Sequence of chain 1.D:
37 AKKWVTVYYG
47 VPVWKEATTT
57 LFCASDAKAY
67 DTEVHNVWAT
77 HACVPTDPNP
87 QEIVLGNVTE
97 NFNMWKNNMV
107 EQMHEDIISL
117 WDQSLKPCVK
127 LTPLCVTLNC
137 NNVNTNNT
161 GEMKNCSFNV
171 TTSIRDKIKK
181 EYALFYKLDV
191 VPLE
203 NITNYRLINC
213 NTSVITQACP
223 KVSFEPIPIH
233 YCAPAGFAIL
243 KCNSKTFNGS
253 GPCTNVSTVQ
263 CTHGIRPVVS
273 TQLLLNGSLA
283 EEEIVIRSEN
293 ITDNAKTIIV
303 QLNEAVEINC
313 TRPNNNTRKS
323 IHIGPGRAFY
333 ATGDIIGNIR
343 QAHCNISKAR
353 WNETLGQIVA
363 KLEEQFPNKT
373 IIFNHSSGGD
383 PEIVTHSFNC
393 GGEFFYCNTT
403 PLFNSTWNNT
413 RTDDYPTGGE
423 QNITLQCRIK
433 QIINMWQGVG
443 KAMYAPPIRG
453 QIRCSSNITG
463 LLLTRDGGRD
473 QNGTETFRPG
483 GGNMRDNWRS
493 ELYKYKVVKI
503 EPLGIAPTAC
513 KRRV

Sequence of chain 1.I:
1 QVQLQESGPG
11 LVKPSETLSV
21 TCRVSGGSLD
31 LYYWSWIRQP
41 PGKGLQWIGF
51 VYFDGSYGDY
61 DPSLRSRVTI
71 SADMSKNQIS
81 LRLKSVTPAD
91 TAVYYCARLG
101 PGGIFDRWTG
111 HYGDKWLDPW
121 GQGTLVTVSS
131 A

Binding-site contacts:
Ligand atom O4 contacts residue CYS456 of chain 1.D at 2.9 Å (h-bond).
Ligand atom O6 contacts residue GLY55 of chain 1.I at 3.7 Å.
Ligand atom C8 contacts residue VAL270 of chain 1.D at 3.8 Å (hydrophobic).
Ligand atom O6 contacts residue ASP106 of chain 1.I at 2.5 Å (salt-bridge).
Ligand atom C8 contacts residue SER457 of chain 1.D at 3.2 Å.
Ligand atom C1 contacts residue SER56 of chain 1.I at 3.5 Å.
Ligand atom C6 contacts residue GLY393 of chain 1.D at 3.7 Å.
Ligand atom C8 contacts residue ASP54 of chain 1.I at 3.5 Å.
Ligand atom O6 contacts residue TYR57 of chain 1.I at 3.5 Å.
Ligand atom C6 contacts residue GLY55 of chain 1.I at 3.4 Å.
Ligand atom C5 contacts residue ASN278 of chain 1.D at 3.7 Å.
Ligand atom C7 contacts residue ASP54 of chain 1.I at 3.0 Å.
Ligand atom C8 contacts residue ASN391 of chain 1.D at 3.5 Å.
Ligand atom O7 contacts residue PHE105 of chain 1.I at 3.3 Å.
Ligand atom O2 contacts residue ARG107 of chain 1.I at 3.4 Å (salt-bridge).
Ligand atom O5 contacts residue TYR57 of chain 1.I at 3.7 Å.
Ligand atom C7 contacts residue ASN278 of chain 1.D at 3.6 Å.
Ligand atom C1 contacts residue ASN278 of chain 1.D at 1.4 Å.
Ligand atom O7 contacts residue SER458 of chain 1.D at 2.3 Å (h-bond).
Ligand atom O3 contacts residue ASP54 of chain 1.I at 3.2 Å (salt-bridge).
Ligand atom C1 contacts residue CYS456 of chain 1.D at 3.7 Å (hydrophobic).
Ligand atom O6 contacts residue ARG455 of chain 1.D at 2.7 Å (salt-bridge).
Ligand atom C7 contacts residue SER458 of chain 1.D at 3.5 Å.
Ligand atom O2 contacts residue TYR57 of chain 1.I at 3.4 Å.
Ligand atom O4 contacts residue ASP54 of chain 1.I at 3.4 Å (salt-bridge).
Ligand atom N2 contacts residue ASP54 of chain 1.I at 3.6 Å.
Ligand atom O7 contacts residue ASP54 of chain 1.I at 2.9 Å (salt-bridge).
Ligand atom O6 contacts residue GLY58 of chain 1.I at 3.2 Å (h-bond).
Ligand atom C6 contacts residue ARG455 of chain 1.D at 3.7 Å.
Ligand atom N2 contacts residue ASN278 of chain 1.D at 2.9 Å (h-bond).
Ligand atom O4 contacts residue ASP73 of chain 1.I at 3.1 Å (salt-bridge).
Ligand atom C2 contacts residue ASN278 of chain 1.D at 2.5 Å.
Ligand atom C1 contacts residue GLY55 of chain 1.I at 3.4 Å.
Ligand atom O2 contacts residue GLY58 of chain 1.I at 3.3 Å (h-bond).
Ligand atom O5 contacts residue SER56 of chain 1.I at 3.8 Å.
Ligand atom O7 contacts residue LEU277 of chain 1.D at 3.4 Å.
Ligand atom O5 contacts residue ASN278 of chain 1.D at 2.3 Å (h-bond).
Ligand atom C2 contacts residue CYS456 of chain 1.D at 3.8 Å (hydrophobic).
Ligand atom C8 contacts residue CYS456 of chain 1.D at 3.7 Å (hydrophobic).
Ligand atom C6 contacts residue ASP106 of chain 1.I at 3.8 Å.

A small-molecule ligand and the protein it binds are described below.
Small molecule (SMILES): CC(=O)N[C@H]1[C@H](O[C@H]2[C@H](O)[C@@H](NC(C)=O)CO[C@@H]2CO)O[C@H](CO)[C@@H](O[C@@H]2O[C@H](CO[C@H]3O[C@H](CO[C@H]4O[C@H](CO)[C@@H](O)[C@H](O)[C@@H]4O[C@H]4O[C@H](CO)[C@@H](O)[C@H](O)[C@@H]4O)[C@@H](O)[C@H](O[C@H]4O[C@H](CO)[C@@H](O)[C@H](O)[C@@H]4O)[C@@H]3O)[C@@H](O)[C@H](O[C@H]3O[C@H](CO)[C@@H](O)[C@H](O[C@H]4O[C@H](CO)[C@@H](O)[C@H](O)[C@@H]4O)[C@@H]3O)[C@@H]2O)[C@@H]1O